Binding-site contacts:
Ligand atom O3' contacts residue ASN200 of chain 1.G at 2.6 Å (h-bond).
Ligand atom O3B contacts residue ASN200 of chain 1.G at 3.5 Å (h-bond).
Ligand atom O2' contacts residue ASP410 of chain 1.F at 3.3 Å (salt-bridge).
Ligand atom O2G contacts residue LYS405 of chain 1.F at 3.3 Å.
Ligand atom O3A contacts residue GLY202 of chain 1.G at 3.5 Å (h-bond).
Ligand atom N7 contacts residue ARG407 of chain 1.F at 3.3 Å (salt-bridge).
Ligand atom C6 contacts residue GLY409 of chain 1.F at 3.9 Å.
Ligand atom PG contacts residue MG1 of chain 1.Q at 3.9 Å.
Ligand atom C2 contacts residue ASP410 of chain 1.F at 3.9 Å.
Ligand atom O2B contacts residue MG1 of chain 1.Q at 2.0 Å.
Ligand atom O2G contacts residue GLU227 of chain 1.G at 3.5 Å (salt-bridge).
Ligand atom O2B contacts residue SER204 of chain 1.G at 3.1 Å (h-bond).
Ligand atom O1A contacts residue LEU205 of chain 1.G at 3.4 Å (h-bond).
Ligand atom N9 contacts residue GLY409 of chain 1.F at 3.7 Å.
Ligand atom O2A contacts residue ARG236 of chain 1.G at 3.4 Å (salt-bridge).
Ligand atom O3G contacts residue GLU227 of chain 1.G at 2.9 Å (salt-bridge).
Ligand atom C8 contacts residue GLY409 of chain 1.F at 3.8 Å.
Ligand atom O1A contacts residue ARG236 of chain 1.G at 3.1 Å (salt-bridge).
Ligand atom S1G contacts residue VAL199 of chain 1.G at 3.6 Å.
Ligand atom N6 contacts residue TYR408 of chain 1.F at 2.9 Å (h-bond).
Ligand atom C3' contacts residue ASN200 of chain 1.G at 3.2 Å.
Ligand atom C5 contacts residue GLY409 of chain 1.F at 3.7 Å.
Ligand atom O3A contacts residue LYS203 of chain 1.G at 3.6 Å (salt-bridge).
Ligand atom O2' contacts residue LYS411 of chain 1.F at 3.3 Å (salt-bridge).
Ligand atom C5' contacts residue GLY202 of chain 1.G at 3.5 Å.
Ligand atom O2G contacts residue ARG407 of chain 1.F at 2.6 Å (salt-bridge).
Ligand atom PB contacts residue MG1 of chain 1.Q at 3.5 Å.
Ligand atom C4 contacts residue GLY409 of chain 1.F at 3.6 Å.
Ligand atom O2A contacts residue MG1 of chain 1.Q at 3.7 Å.
Ligand atom PA contacts residue ARG236 of chain 1.G at 3.6 Å.
Ligand atom C2' contacts residue GLY409 of chain 1.F at 3.9 Å.
Ligand atom O1B contacts residue LYS203 of chain 1.G at 3.1 Å.
Ligand atom O2' contacts residue LYS423 of chain 1.G at 3.7 Å.
Ligand atom S1G contacts residue ASN200 of chain 1.G at 3.6 Å.
Ligand atom O3G contacts residue MG1 of chain 1.Q at 2.6 Å.
Ligand atom O1B contacts residue GLY198 of chain 1.G at 3.8 Å.
Ligand atom O1A contacts residue SER204 of chain 1.G at 3.3 Å.
Ligand atom C6 contacts residue TYR408 of chain 1.F at 3.5 Å (hydrophobic).
Ligand atom N3 contacts residue ASP410 of chain 1.F at 3.7 Å.
Ligand atom O1B contacts residue ASN200 of chain 1.G at 3.7 Å.

Sequence of chain 1.F:
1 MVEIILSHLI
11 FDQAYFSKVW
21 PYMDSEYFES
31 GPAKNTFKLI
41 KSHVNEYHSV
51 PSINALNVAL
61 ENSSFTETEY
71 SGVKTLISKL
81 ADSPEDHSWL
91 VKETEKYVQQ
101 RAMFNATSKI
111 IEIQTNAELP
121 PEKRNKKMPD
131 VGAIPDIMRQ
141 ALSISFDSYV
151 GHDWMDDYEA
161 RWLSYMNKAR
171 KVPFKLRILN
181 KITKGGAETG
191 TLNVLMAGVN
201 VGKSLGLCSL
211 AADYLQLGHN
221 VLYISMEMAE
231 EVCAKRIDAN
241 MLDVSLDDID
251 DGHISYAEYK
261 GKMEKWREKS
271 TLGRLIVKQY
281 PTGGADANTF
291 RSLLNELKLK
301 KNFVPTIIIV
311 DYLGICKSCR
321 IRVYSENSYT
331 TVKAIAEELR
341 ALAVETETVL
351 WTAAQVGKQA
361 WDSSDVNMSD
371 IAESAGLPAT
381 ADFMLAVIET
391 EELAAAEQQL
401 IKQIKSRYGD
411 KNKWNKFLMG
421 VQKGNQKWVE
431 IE

The small molecule below binds the protein below.
Small molecule (SMILES): Nc1ncnc2c1ncn2[C@@H]1O[C@H](COP(=O)(O)OP(=O)(O)OP(O)(O)=S)[C@@H](O)[C@H]1O

Sequence of chain 1.G:
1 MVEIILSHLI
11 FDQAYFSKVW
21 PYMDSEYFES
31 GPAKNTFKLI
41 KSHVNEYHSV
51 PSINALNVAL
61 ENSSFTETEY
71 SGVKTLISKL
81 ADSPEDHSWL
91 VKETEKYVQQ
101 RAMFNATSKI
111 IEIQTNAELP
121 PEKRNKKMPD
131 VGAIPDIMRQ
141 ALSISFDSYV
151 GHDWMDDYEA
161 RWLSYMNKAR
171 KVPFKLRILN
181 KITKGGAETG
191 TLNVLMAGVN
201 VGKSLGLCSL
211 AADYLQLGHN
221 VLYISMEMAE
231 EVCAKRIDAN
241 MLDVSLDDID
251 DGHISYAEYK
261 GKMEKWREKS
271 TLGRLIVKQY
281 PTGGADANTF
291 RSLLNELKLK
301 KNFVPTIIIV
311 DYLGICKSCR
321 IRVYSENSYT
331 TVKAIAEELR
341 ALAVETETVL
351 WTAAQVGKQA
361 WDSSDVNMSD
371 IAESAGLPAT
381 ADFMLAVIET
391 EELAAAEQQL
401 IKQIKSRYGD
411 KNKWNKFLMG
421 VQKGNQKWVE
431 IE